A small-molecule ligand and the protein it binds are described below.
Small molecule (SMILES): COc1ccc2c(c1)cc(CNC(=O)c1cc3ccccc3o1)n2CC(=O)O

Sequence of chain 1.A:
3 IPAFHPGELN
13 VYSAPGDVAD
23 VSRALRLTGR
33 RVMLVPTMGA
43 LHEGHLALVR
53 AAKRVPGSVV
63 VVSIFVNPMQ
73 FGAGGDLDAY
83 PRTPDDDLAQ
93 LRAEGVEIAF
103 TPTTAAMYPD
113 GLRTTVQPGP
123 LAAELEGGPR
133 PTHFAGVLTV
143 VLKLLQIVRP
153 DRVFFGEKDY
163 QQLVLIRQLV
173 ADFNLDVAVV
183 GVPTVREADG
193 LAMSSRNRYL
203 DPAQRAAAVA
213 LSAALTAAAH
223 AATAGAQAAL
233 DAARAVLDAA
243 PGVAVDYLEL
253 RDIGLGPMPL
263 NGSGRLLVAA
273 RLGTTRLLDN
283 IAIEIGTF

Binding-site contacts:
Ligand atom O contacts residue SER197 of chain 1.A at 3.0 Å (h-bond).
Ligand atom O contacts residue HIS44 of chain 1.A at 2.9 Å (h-bond).
Ligand atom CA contacts residue LYS160 of chain 1.A at 3.8 Å.
Ligand atom CAN contacts residue HIS47 of chain 1.A at 3.4 Å.
Ligand atom CAK contacts residue GLY46 of chain 1.A at 3.5 Å.
Ligand atom C contacts residue SER197 of chain 1.A at 3.6 Å.
Ligand atom CAW contacts residue THR39 of chain 1.A at 3.7 Å.
Ligand atom CAM contacts residue PRO38 of chain 1.A at 3.4 Å (hydrophobic).
Ligand atom CAH contacts residue PRO38 of chain 1.A at 3.8 Å (hydrophobic).
Ligand atom OAC contacts residue HIS47 of chain 1.A at 2.9 Å (h-bond).
Ligand atom CAM contacts residue MET40 of chain 1.A at 3.2 Å (hydrophobic).
Ligand atom CAW contacts residue PRO38 of chain 1.A at 3.6 Å (hydrophobic).
Ligand atom O contacts residue SER196 of chain 1.A at 3.5 Å.
Ligand atom OAC contacts residue THR39 of chain 1.A at 3.5 Å.
Ligand atom OAC contacts residue MET40 of chain 1.A at 3.0 Å (h-bond).
Ligand atom CAE contacts residue PRO38 of chain 1.A at 3.7 Å (hydrophobic).
Ligand atom CAI contacts residue PHE157 of chain 1.A at 3.5 Å (hydrophobic).
Ligand atom CAU contacts residue GLY46 of chain 1.A at 3.4 Å.
Ligand atom CBA contacts residue HIS44 of chain 1.A at 3.5 Å.
Ligand atom CAA contacts residue PRO185 of chain 1.A at 3.3 Å (hydrophobic).
Ligand atom CAI contacts residue GLN164 of chain 1.A at 3.5 Å.
Ligand atom OXT contacts residue SER197 of chain 1.A at 3.6 Å.
Ligand atom CAX contacts residue PRO38 of chain 1.A at 3.6 Å (hydrophobic).
Ligand atom CAJ contacts residue LYS160 of chain 1.A at 3.5 Å.
Ligand atom OXT contacts residue SER196 of chain 1.A at 3.1 Å (h-bond).
Ligand atom CAJ contacts residue MET195 of chain 1.A at 3.3 Å (hydrophobic).
Ligand atom CAF contacts residue VAL143 of chain 1.A at 3.3 Å (hydrophobic).
Ligand atom OAR contacts residue GLN164 of chain 1.A at 3.6 Å (h-bond).
Ligand atom N contacts residue HIS44 of chain 1.A at 3.7 Å.
Ligand atom OAQ contacts residue VAL187 of chain 1.A at 3.1 Å (h-bond).
Ligand atom OAQ contacts residue PRO185 of chain 1.A at 3.7 Å.
Ligand atom CAA contacts residue LEU50 of chain 1.A at 3.6 Å (hydrophobic).
Ligand atom CAW contacts residue MET40 of chain 1.A at 3.6 Å (hydrophobic).
Ligand atom OAQ contacts residue GLY46 of chain 1.A at 3.4 Å.
Ligand atom CAT contacts residue HIS47 of chain 1.A at 3.6 Å.
Ligand atom OAQ contacts residue THR186 of chain 1.A at 3.6 Å.
Ligand atom C contacts residue HIS44 of chain 1.A at 3.7 Å.
Ligand atom C contacts residue SER196 of chain 1.A at 3.5 Å.
Ligand atom CAA contacts residue GLY46 of chain 1.A at 3.4 Å.
Ligand atom CAM contacts residue THR39 of chain 1.A at 3.0 Å.